Binding-site contacts:
Ligand atom O13 contacts residue GLY360 of chain 33.B at 3.6 Å (h-bond).
Ligand atom C08 contacts residue HIS227 of chain 33.B at 3.3 Å.
Ligand atom O13 contacts residue ARG359 of chain 33.B at 3.4 Å (salt-bridge).
Ligand atom O06 contacts residue LEU215 of chain 33.B at 3.6 Å.
Ligand atom C16 contacts residue PRO272 of chain 33.B at 4.0 Å (hydrophobic).
Ligand atom C16 contacts residue THR274 of chain 33.B at 3.6 Å.
Ligand atom C07 contacts residue ASP224 of chain 33.B at 3.5 Å.
Ligand atom C07 contacts residue LEU228 of chain 33.B at 4.0 Å (hydrophobic).
Ligand atom C19 contacts residue THR274 of chain 33.B at 3.3 Å.
Ligand atom C41 contacts residue VAL23 of chain 33.B at 3.2 Å (hydrophobic).
Ligand atom C15 contacts residue PRO272 of chain 33.B at 3.6 Å (hydrophobic).
Ligand atom C06 contacts residue HIS227 of chain 33.B at 2.8 Å.
Ligand atom O08 contacts residue ARG276 of chain 33.B at 3.6 Å.
Ligand atom C44 contacts residue LEU361 of chain 33.B at 4.0 Å (hydrophobic).
Ligand atom C06 contacts residue ASP224 of chain 33.B at 3.6 Å.
Ligand atom C36 contacts residue HIS227 of chain 33.B at 3.4 Å.
Ligand atom O06 contacts residue PRO272 of chain 33.B at 3.8 Å.
Ligand atom C08 contacts residue LEU228 of chain 33.B at 3.3 Å (hydrophobic).
Ligand atom C27 contacts residue GLY360 of chain 33.B at 4.0 Å.
Ligand atom C40 contacts residue SER234 of chain 33.B at 2.9 Å.
Ligand atom C04 contacts residue HIS227 of chain 33.B at 4.0 Å.
Ligand atom O12 contacts residue GLY360 of chain 33.B at 3.4 Å (h-bond).
Ligand atom O06 contacts residue THR274 of chain 33.B at 3.2 Å (h-bond).
Ligand atom C07 contacts residue HIS227 of chain 33.B at 2.7 Å.
Ligand atom C42 contacts residue VAL23 of chain 33.B at 3.5 Å (hydrophobic).
Ligand atom C30 contacts residue HIS227 of chain 33.B at 3.1 Å.
Ligand atom C05 contacts residue HIS227 of chain 33.B at 3.4 Å.
Ligand atom C33 contacts residue ASP26 of chain 33.B at 3.9 Å.
Ligand atom O07 contacts residue THR274 of chain 33.B at 3.7 Å.
Ligand atom O13 contacts residue PRO358 of chain 33.B at 3.5 Å.
Ligand atom C31 contacts residue HIS227 of chain 33.B at 3.4 Å.
Ligand atom C44 contacts residue GLY360 of chain 33.B at 4.0 Å.
Ligand atom C14 contacts residue THR274 of chain 33.B at 4.0 Å.
Ligand atom O06 contacts residue LEU273 of chain 33.B at 3.4 Å.
Ligand atom O14 contacts residue HIS227 of chain 33.B at 2.2 Å (h-bond).
Ligand atom C39 contacts residue SER234 of chain 33.B at 3.9 Å.
Ligand atom C14 contacts residue LEU215 of chain 33.B at 3.9 Å (hydrophobic).
Ligand atom C09 contacts residue LEU228 of chain 33.B at 4.1 Å (hydrophobic).
Ligand atom C09 contacts residue HIS227 of chain 33.B at 3.9 Å.
Ligand atom C41 contacts residue SER234 of chain 33.B at 3.7 Å.

Sequence of chain 33.B:
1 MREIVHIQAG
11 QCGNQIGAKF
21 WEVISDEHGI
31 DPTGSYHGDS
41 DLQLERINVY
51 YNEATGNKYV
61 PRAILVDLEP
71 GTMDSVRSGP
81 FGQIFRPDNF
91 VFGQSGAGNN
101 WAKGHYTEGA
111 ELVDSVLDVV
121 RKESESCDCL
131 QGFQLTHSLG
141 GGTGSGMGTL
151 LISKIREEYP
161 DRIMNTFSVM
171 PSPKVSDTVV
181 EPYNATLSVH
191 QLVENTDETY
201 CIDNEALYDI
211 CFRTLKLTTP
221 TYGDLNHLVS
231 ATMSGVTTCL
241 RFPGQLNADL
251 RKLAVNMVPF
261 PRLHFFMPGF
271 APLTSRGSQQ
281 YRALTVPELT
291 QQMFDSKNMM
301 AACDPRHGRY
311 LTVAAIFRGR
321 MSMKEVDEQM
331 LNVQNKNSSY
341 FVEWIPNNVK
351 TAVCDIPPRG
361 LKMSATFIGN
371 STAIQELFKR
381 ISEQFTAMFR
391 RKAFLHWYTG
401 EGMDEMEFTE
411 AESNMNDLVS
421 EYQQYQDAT

The protein below binds the small molecule below.
Small molecule (SMILES): CC(=O)O[C@H]1C(=O)[C@@]2(C)[C@H]([C@H](OC(=O)c3ccccc3)[C@]3(O)C[C@H](OC(=O)[C@H](O)[C@@H](NC(=O)c4ccccc4)c4ccccc4)C(C)=C1C3(C)C)[C@]1(OC(C)=O)CO[C@@H]1C[C@@H]2O